Sequence of chain 1.E:
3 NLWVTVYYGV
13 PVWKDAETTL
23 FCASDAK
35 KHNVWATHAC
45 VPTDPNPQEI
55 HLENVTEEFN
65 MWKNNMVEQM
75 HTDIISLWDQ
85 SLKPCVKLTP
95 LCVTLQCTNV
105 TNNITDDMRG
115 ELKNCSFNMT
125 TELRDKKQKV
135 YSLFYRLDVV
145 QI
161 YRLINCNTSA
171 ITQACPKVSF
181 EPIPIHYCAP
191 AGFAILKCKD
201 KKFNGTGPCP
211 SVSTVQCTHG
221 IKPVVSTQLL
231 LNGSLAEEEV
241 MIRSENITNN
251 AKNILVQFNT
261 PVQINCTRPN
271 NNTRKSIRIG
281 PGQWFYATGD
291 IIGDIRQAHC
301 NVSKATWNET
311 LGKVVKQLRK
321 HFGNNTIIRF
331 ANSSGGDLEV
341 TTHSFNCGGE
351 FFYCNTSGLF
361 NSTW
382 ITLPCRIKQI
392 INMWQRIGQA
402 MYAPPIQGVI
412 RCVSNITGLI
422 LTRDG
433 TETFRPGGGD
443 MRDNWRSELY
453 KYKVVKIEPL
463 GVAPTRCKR

This small molecule binds to this protein.
Small molecule (SMILES): CC(=O)N[C@@H]1[C@@H](O)[C@H](O)[C@@H](CO)O[C@H]1O

Binding-site contacts:
Ligand atom O7 contacts residue THR102 of chain 1.E at 4.4 Å.
Ligand atom C2 contacts residue ASN103 of chain 1.E at 2.5 Å.
Ligand atom C5 contacts residue ASN103 of chain 1.E at 3.7 Å.
Ligand atom C7 contacts residue ASN103 of chain 1.E at 3.2 Å.
Ligand atom C3 contacts residue ASN103 of chain 1.E at 3.8 Å.
Ligand atom C8 contacts residue TYR161 of chain 1.E at 3.8 Å (hydrophobic).
Ligand atom C4 contacts residue ASN103 of chain 1.E at 4.2 Å.
Ligand atom C8 contacts residue LYS117 of chain 1.E at 3.9 Å.
Ligand atom C8 contacts residue CYS101 of chain 1.E at 3.8 Å (hydrophobic).
Ligand atom O7 contacts residue ASN103 of chain 1.E at 3.2 Å (h-bond).
Ligand atom C8 contacts residue THR102 of chain 1.E at 3.6 Å.
Ligand atom N2 contacts residue LYS117 of chain 1.E at 4.1 Å.
Ligand atom C1 contacts residue ASN103 of chain 1.E at 1.5 Å.
Ligand atom O5 contacts residue ASN103 of chain 1.E at 2.4 Å (h-bond).
Ligand atom C8 contacts residue ASN103 of chain 1.E at 3.8 Å.
Ligand atom N2 contacts residue ASN103 of chain 1.E at 2.9 Å (h-bond).
Ligand atom N2 contacts residue TYR161 of chain 1.E at 4.5 Å.
Ligand atom C7 contacts residue THR102 of chain 1.E at 4.2 Å.